The small molecule below binds the protein below.
Small molecule (SMILES): CC(=O)N[C@H]1[C@H](O[C@H]2[C@H](O)[C@@H](NC(C)=O)CO[C@@H]2CO)O[C@H](CO)[C@@H](O)[C@@H]1O

Sequence of chain 1.A:
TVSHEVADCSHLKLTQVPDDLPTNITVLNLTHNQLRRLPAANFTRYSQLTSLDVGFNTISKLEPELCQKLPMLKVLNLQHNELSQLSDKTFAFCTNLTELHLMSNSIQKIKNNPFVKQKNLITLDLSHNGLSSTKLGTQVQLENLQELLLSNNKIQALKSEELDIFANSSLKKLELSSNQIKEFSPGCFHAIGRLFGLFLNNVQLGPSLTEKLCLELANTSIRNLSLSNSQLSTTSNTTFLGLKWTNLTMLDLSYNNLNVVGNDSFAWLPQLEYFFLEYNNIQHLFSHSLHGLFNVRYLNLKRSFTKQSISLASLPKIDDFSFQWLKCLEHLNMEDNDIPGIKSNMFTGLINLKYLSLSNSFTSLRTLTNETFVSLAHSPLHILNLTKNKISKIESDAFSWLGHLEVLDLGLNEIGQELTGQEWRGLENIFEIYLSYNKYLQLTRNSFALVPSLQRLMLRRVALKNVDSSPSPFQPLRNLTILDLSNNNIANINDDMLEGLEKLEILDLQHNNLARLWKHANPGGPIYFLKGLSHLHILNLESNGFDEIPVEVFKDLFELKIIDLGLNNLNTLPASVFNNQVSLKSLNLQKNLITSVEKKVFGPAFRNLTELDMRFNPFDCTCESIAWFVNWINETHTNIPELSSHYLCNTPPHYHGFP

Binding-site contacts:
Ligand atom C5 contacts residue LYS86 of chain 1.A at 4.4 Å.
Ligand atom C5 contacts residue ASN108 of chain 1.A at 3.6 Å.
Ligand atom O5 contacts residue LYS86 of chain 1.A at 4.2 Å.
Ligand atom O7 contacts residue ASN108 of chain 1.A at 3.5 Å (h-bond).
Ligand atom O5 contacts residue PRO83 of chain 1.A at 3.9 Å.
Ligand atom N2 contacts residue ASN108 of chain 1.A at 2.9 Å (h-bond).
Ligand atom C7 contacts residue ASN108 of chain 1.A at 3.5 Å.
Ligand atom O5 contacts residue ASN108 of chain 1.A at 2.4 Å (h-bond).
Ligand atom C8 contacts residue MET84 of chain 1.A at 3.8 Å (hydrophobic).
Ligand atom C6 contacts residue MET84 of chain 1.A at 3.7 Å (hydrophobic).
Ligand atom O5 contacts residue MET84 of chain 1.A at 3.8 Å.
Ligand atom N2 contacts residue MET84 of chain 1.A at 4.1 Å.
Ligand atom C2 contacts residue ASN108 of chain 1.A at 2.3 Å.
Ligand atom C8 contacts residue GLN60 of chain 1.A at 4.1 Å.
Ligand atom O6 contacts residue MET84 of chain 1.A at 3.4 Å (h-bond).
Ligand atom O6 contacts residue THR62 of chain 1.A at 4.3 Å.
Ligand atom C7 contacts residue MET84 of chain 1.A at 3.6 Å (hydrophobic).
Ligand atom O7 contacts residue MET84 of chain 1.A at 3.6 Å.
Ligand atom O6 contacts residue LYS86 of chain 1.A at 3.7 Å.
Ligand atom C1 contacts residue ASN108 of chain 1.A at 1.4 Å.
Ligand atom C1 contacts residue LYS86 of chain 1.A at 4.3 Å.
Ligand atom C3 contacts residue ASN108 of chain 1.A at 3.7 Å.
Ligand atom C4 contacts residue ASN108 of chain 1.A at 4.1 Å.
Ligand atom C1 contacts residue PRO83 of chain 1.A at 4.1 Å (hydrophobic).